Sequence of chain 1.A:
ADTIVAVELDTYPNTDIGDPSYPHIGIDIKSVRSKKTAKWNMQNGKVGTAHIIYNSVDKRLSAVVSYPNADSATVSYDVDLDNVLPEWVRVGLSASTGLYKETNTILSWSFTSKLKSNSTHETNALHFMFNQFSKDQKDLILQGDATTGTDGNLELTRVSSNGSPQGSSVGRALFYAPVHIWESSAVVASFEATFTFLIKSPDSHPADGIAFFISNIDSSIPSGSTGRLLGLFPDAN

This protein binds this small molecule.
Small molecule (SMILES): O=[N+]([O-])c1ccc(O[C@H]2O[C@H](CO)[C@@H](O)[C@H](O)[C@H]2O)cc1

Binding-site contacts:
Ligand atom C4 contacts residue ARG228 of chain 1.A at 3.7 Å.
Ligand atom N1 contacts residue TYR12 of chain 1.A at 3.8 Å.
Ligand atom C6 contacts residue LEU99 of chain 1.A at 4.2 Å (hydrophobic).
Ligand atom C12 contacts residue LEU99 of chain 1.A at 3.5 Å (hydrophobic).
Ligand atom C4 contacts residue ASN14 of chain 1.A at 4.0 Å.
Ligand atom C8 contacts residue TYR12 of chain 1.A at 4.0 Å (hydrophobic).
Ligand atom C12 contacts residue TYR12 of chain 1.A at 3.9 Å (hydrophobic).
Ligand atom C6 contacts residue TYR100 of chain 1.A at 4.1 Å (hydrophobic).
Ligand atom O3 contacts residue GLY227 of chain 1.A at 4.1 Å.
Ligand atom C5 contacts residue ASN14 of chain 1.A at 4.3 Å.
Ligand atom N1 contacts residue TYR100 of chain 1.A at 3.9 Å.
Ligand atom C6 contacts residue ASP208 of chain 1.A at 3.7 Å.
Ligand atom C10 contacts residue TYR12 of chain 1.A at 3.4 Å (hydrophobic).
Ligand atom C11 contacts residue TYR100 of chain 1.A at 3.4 Å (hydrophobic).
Ligand atom O7 contacts residue TYR12 of chain 1.A at 4.0 Å.
Ligand atom C1 contacts residue LEU99 of chain 1.A at 4.2 Å (hydrophobic).
Ligand atom O5 contacts residue LEU99 of chain 1.A at 3.5 Å.
Ligand atom C5 contacts residue TYR12 of chain 1.A at 4.2 Å (hydrophobic).
Ligand atom C7 contacts residue TYR12 of chain 1.A at 4.1 Å (hydrophobic).
Ligand atom C11 contacts residue LEU99 of chain 1.A at 3.5 Å (hydrophobic).
Ligand atom O6 contacts residue LEU99 of chain 1.A at 3.1 Å (h-bond).
Ligand atom O4 contacts residue ASP208 of chain 1.A at 2.6 Å (salt-bridge).
Ligand atom O4 contacts residue GLY227 of chain 1.A at 3.8 Å.
Ligand atom O6 contacts residue ALA207 of chain 1.A at 3.8 Å.
Ligand atom C5 contacts residue ASP208 of chain 1.A at 4.2 Å.
Ligand atom C4 contacts residue GLY227 of chain 1.A at 4.2 Å.
Ligand atom C4 contacts residue ASP208 of chain 1.A at 3.6 Å.
Ligand atom O4 contacts residue ARG228 of chain 1.A at 3.0 Å (salt-bridge).
Ligand atom C6 contacts residue ALA207 of chain 1.A at 3.9 Å (hydrophobic).
Ligand atom C3 contacts residue ARG228 of chain 1.A at 4.0 Å.
Ligand atom O7 contacts residue TYR100 of chain 1.A at 2.9 Å (h-bond).
Ligand atom O6 contacts residue TYR100 of chain 1.A at 3.4 Å (h-bond).
Ligand atom C9 contacts residue TYR12 of chain 1.A at 3.7 Å (hydrophobic).
Ligand atom O4 contacts residue ASN14 of chain 1.A at 3.0 Å (h-bond).
Ligand atom O3 contacts residue ARG228 of chain 1.A at 3.1 Å.
Ligand atom C6 contacts residue TYR12 of chain 1.A at 4.0 Å (hydrophobic).
Ligand atom C12 contacts residue TYR100 of chain 1.A at 3.9 Å (hydrophobic).
Ligand atom C11 contacts residue TYR12 of chain 1.A at 3.5 Å (hydrophobic).
Ligand atom O6 contacts residue ASP208 of chain 1.A at 3.1 Å (salt-bridge).
Ligand atom O6 contacts residue GLY98 of chain 1.A at 3.6 Å.